Sequence of chain 1.E:
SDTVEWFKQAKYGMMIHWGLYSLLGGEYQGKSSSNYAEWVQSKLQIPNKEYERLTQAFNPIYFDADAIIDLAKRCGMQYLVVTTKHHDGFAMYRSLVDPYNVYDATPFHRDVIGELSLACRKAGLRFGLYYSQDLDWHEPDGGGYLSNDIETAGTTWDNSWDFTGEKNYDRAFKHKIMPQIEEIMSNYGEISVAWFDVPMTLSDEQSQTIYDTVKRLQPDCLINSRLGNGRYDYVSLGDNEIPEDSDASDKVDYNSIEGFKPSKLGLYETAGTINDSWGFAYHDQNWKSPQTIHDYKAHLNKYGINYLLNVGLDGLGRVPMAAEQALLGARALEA

Binding-site contacts:
Ligand atom O5 contacts residue ASP198 of chain 1.E at 3.0 Å (salt-bridge).
Ligand atom C6 contacts residue ARG227 of chain 1.E at 4.0 Å.
Ligand atom O1 contacts residue ASP240 of chain 1.E at 3.1 Å (salt-bridge).
Ligand atom O3 contacts residue HIS87 of chain 1.E at 3.7 Å.
Ligand atom C2 contacts residue HIS88 of chain 1.E at 3.5 Å.
Ligand atom C5 contacts residue ASP198 of chain 1.E at 4.1 Å.
Ligand atom C2 contacts residue HIS87 of chain 1.E at 4.2 Å.
Ligand atom O3 contacts residue GLU39 of chain 1.E at 2.4 Å (salt-bridge).
Ligand atom C4 contacts residue HIS18 of chain 1.E at 3.7 Å.
Ligand atom O1 contacts residue ARG227 of chain 1.E at 3.5 Å (salt-bridge).
Ligand atom C4 contacts residue GLU39 of chain 1.E at 4.0 Å.
Ligand atom O2 contacts residue ASP198 of chain 1.E at 3.8 Å.
Ligand atom C4 contacts residue TRP285 of chain 1.E at 3.7 Å (hydrophobic).
Ligand atom C3 contacts residue TRP285 of chain 1.E at 4.1 Å (hydrophobic).
Ligand atom C3 contacts residue GLU39 of chain 1.E at 3.5 Å.
Ligand atom C2 contacts residue TRP40 of chain 1.E at 4.0 Å (hydrophobic).
Ligand atom C6 contacts residue TRP196 of chain 1.E at 4.1 Å (hydrophobic).
Ligand atom C1 contacts residue ASP198 of chain 1.E at 2.8 Å.
Ligand atom C2 contacts residue ASP198 of chain 1.E at 3.1 Å.
Ligand atom O2 contacts residue HIS88 of chain 1.E at 2.7 Å.
Ligand atom C3 contacts residue HIS87 of chain 1.E at 4.1 Å.
Ligand atom O1 contacts residue ASP198 of chain 1.E at 3.7 Å.
Ligand atom O2 contacts residue TRP40 of chain 1.E at 3.0 Å (h-bond).
Ligand atom O3 contacts residue TRP40 of chain 1.E at 3.2 Å (h-bond).
Ligand atom O5 contacts residue ARG227 of chain 1.E at 3.1 Å (salt-bridge).
Ligand atom O4 contacts residue HIS18 of chain 1.E at 2.7 Å (h-bond).
Ligand atom C5 contacts residue ASP240 of chain 1.E at 3.7 Å.
Ligand atom O4 contacts residue ASP198 of chain 1.E at 3.7 Å.
Ligand atom C5 contacts residue TRP285 of chain 1.E at 3.8 Å (hydrophobic).
Ligand atom O5 contacts residue ASP240 of chain 1.E at 3.6 Å.
Ligand atom O4 contacts residue TYR131 of chain 1.E at 3.8 Å.
Ligand atom C6 contacts residue ASP240 of chain 1.E at 3.6 Å.
Ligand atom O1 contacts residue VAL199 of chain 1.E at 4.0 Å.
Ligand atom O4 contacts residue HIS87 of chain 1.E at 2.9 Å (h-bond).
Ligand atom O3 contacts residue TYR37 of chain 1.E at 4.0 Å.
Ligand atom C4 contacts residue HIS87 of chain 1.E at 4.0 Å.
Ligand atom C1 contacts residue ASP240 of chain 1.E at 4.0 Å.
Ligand atom C1 contacts residue ARG227 of chain 1.E at 3.7 Å.
Ligand atom C3 contacts residue TRP40 of chain 1.E at 4.0 Å (hydrophobic).
Ligand atom C6 contacts residue TRP285 of chain 1.E at 3.6 Å (hydrophobic).

This protein binds this small molecule.
Small molecule (SMILES): C[C@@H]1O[C@@H](O)[C@@H](O)[C@H](O)[C@@H]1O